The protein below binds the small molecule below.
Small molecule (SMILES): Cc1ccc(-c2c[nH]c3nc(N)[nH]c(=O)c23)cc1

Binding-site contacts:
Ligand atom CAA contacts residue TRP241 of chain 1.A at 3.6 Å (hydrophobic).
Ligand atom NAJ contacts residue TYR194 of chain 1.A at 2.7 Å (h-bond).
Ligand atom NAI contacts residue PHE117 of chain 1.A at 3.7 Å.
Ligand atom NAI contacts residue NAP1 of chain 1.E at 2.8 Å (h-bond).
Ligand atom NAK contacts residue PHE117 of chain 1.A at 3.7 Å.
Ligand atom OAC contacts residue ARG34 of chain 1.A at 3.9 Å.
Ligand atom NAJ contacts residue PHE117 of chain 1.A at 3.6 Å.
Ligand atom CAH contacts residue TYR194 of chain 1.A at 3.8 Å (hydrophobic).
Ligand atom NAK contacts residue NAP1 of chain 1.E at 3.0 Å (h-bond).
Ligand atom OAC contacts residue NAP1 of chain 1.E at 3.8 Å.
Ligand atom CAQ contacts residue NAP1 of chain 1.E at 3.7 Å.
Ligand atom CAN contacts residue PHE117 of chain 1.A at 3.7 Å (hydrophobic).
Ligand atom NAJ contacts residue ASP181 of chain 1.A at 3.7 Å.
Ligand atom CAH contacts residue NAP1 of chain 1.E at 3.2 Å.
Ligand atom CAP contacts residue NAP1 of chain 1.E at 3.8 Å.
Ligand atom CAD contacts residue VAL226 of chain 1.A at 4.0 Å (hydrophobic).
Ligand atom NAI contacts residue SER115 of chain 1.A at 3.9 Å.
Ligand atom OAC contacts residue PHE117 of chain 1.A at 3.8 Å.
Ligand atom NAB contacts residue NAP1 of chain 1.E at 3.0 Å (h-bond).
Ligand atom CAM contacts residue SER115 of chain 1.A at 3.8 Å.
Ligand atom CAM contacts residue NAP1 of chain 1.E at 3.4 Å.
Ligand atom NAB contacts residue PHE117 of chain 1.A at 3.6 Å.
Ligand atom CAG contacts residue PHE117 of chain 1.A at 3.5 Å (hydrophobic).
Ligand atom CAP contacts residue PHE117 of chain 1.A at 3.6 Å (hydrophobic).
Ligand atom CAQ contacts residue PHE117 of chain 1.A at 3.4 Å (hydrophobic).
Ligand atom CAQ contacts residue TYR194 of chain 1.A at 3.5 Å (hydrophobic).
Ligand atom NAJ contacts residue NAP1 of chain 1.E at 3.3 Å.
Ligand atom NAB contacts residue SER115 of chain 1.A at 3.0 Å (h-bond).
Ligand atom CAA contacts residue LEU229 of chain 1.A at 3.6 Å (hydrophobic).
Ligand atom CAR contacts residue PHE117 of chain 1.A at 3.8 Å (hydrophobic).
Ligand atom CAN contacts residue NAP1 of chain 1.E at 3.8 Å.
Ligand atom NAI contacts residue TYR194 of chain 1.A at 3.6 Å.
Ligand atom CAE contacts residue PRO230 of chain 1.A at 3.6 Å (hydrophobic).
Ligand atom CAR contacts residue NAP1 of chain 1.E at 3.7 Å.
Ligand atom CAH contacts residue PHE117 of chain 1.A at 3.5 Å (hydrophobic).
Ligand atom CAF contacts residue NAP1 of chain 1.E at 3.8 Å.
Ligand atom CAO contacts residue PHE117 of chain 1.A at 3.6 Å (hydrophobic).
Ligand atom CAO contacts residue NAP1 of chain 1.E at 3.5 Å.
Ligand atom CAA contacts residue MET233 of chain 1.A at 3.9 Å (hydrophobic).
Ligand atom CAM contacts residue PHE117 of chain 1.A at 3.4 Å (hydrophobic).

Sequence of chain 1.A:
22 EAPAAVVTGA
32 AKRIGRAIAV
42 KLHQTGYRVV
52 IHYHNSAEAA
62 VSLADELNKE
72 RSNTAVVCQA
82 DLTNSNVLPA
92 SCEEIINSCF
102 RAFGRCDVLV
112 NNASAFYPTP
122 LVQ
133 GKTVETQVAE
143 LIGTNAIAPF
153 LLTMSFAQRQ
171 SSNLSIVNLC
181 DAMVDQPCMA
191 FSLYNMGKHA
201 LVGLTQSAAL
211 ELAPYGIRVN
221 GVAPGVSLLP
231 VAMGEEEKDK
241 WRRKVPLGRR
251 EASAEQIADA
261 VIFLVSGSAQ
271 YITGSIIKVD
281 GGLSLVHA